A protein and the small-molecule ligand that binds it are described below.
Small molecule (SMILES): O=c1[nH]c2cc(C(F)(F)F)c(N3CCOCC3)cc2n(CP(=O)(O)O)c1=O

Sequence of chain 1.A:
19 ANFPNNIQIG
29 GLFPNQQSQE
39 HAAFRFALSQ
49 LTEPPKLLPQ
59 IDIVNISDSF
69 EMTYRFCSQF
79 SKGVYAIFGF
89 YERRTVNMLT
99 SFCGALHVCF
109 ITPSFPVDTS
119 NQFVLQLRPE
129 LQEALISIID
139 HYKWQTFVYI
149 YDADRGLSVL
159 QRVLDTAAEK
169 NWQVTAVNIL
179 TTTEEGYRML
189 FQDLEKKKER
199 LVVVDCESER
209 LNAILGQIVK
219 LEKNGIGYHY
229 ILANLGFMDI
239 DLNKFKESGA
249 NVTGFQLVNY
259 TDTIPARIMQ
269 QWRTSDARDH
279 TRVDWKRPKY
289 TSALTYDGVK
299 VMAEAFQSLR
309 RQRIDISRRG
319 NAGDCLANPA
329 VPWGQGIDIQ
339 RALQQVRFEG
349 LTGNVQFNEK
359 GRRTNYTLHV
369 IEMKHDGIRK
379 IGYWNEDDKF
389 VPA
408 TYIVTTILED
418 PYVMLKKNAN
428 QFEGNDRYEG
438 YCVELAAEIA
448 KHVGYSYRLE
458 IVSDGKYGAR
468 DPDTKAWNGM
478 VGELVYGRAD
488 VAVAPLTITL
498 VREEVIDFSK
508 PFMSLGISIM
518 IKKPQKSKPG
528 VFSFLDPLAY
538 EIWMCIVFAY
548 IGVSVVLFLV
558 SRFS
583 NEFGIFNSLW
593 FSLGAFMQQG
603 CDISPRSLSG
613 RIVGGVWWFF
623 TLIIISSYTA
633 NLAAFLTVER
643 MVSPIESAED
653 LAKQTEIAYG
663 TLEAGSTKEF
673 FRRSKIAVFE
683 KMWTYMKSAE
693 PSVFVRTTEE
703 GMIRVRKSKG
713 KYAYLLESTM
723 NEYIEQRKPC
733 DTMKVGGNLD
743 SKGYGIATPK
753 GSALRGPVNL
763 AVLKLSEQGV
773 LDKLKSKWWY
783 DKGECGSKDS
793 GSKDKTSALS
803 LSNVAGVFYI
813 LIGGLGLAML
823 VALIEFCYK

Binding-site contacts:
Ligand atom CAM contacts residue GLU719 of chain 1.A at 3.3 Å.
Ligand atom CAO contacts residue SER668 of chain 1.A at 3.9 Å.
Ligand atom CAZ contacts residue GLU719 of chain 1.A at 4.0 Å.
Ligand atom FAF contacts residue ASP417 of chain 1.A at 3.6 Å.
Ligand atom NAP contacts residue PRO492 of chain 1.A at 3.9 Å.
Ligand atom CAZ contacts residue ASP417 of chain 1.A at 3.5 Å.
Ligand atom OAD contacts residue ALA666 of chain 1.A at 3.9 Å.
Ligand atom OAC contacts residue TYR464 of chain 1.A at 4.0 Å.
Ligand atom FAG contacts residue TYR746 of chain 1.A at 3.3 Å.
Ligand atom NAX contacts residue GLU719 of chain 1.A at 4.0 Å.
Ligand atom CAS contacts residue GLU719 of chain 1.A at 3.8 Å.
Ligand atom OAD contacts residue GLY667 of chain 1.A at 3.3 Å.
Ligand atom OAB contacts residue ARG499 of chain 1.A at 3.3 Å (salt-bridge).
Ligand atom CAT contacts residue TYR464 of chain 1.A at 3.6 Å (hydrophobic).
Ligand atom CAZ contacts residue TYR746 of chain 1.A at 3.9 Å (hydrophobic).
Ligand atom OAA contacts residue THR494 of chain 1.A at 3.6 Å (h-bond).
Ligand atom FAF contacts residue PRO492 of chain 1.A at 3.5 Å.
Ligand atom NAP contacts residue THR494 of chain 1.A at 3.6 Å (h-bond).
Ligand atom CAT contacts residue THR494 of chain 1.A at 3.6 Å.
Ligand atom FAF contacts residue TYR746 of chain 1.A at 3.5 Å.
Ligand atom FAF contacts residue TYR464 of chain 1.A at 3.6 Å.
Ligand atom CAI contacts residue GLU719 of chain 1.A at 4.0 Å.
Ligand atom CAV contacts residue TYR464 of chain 1.A at 3.4 Å (hydrophobic).
Ligand atom FAG contacts residue GLU719 of chain 1.A at 3.1 Å.
Ligand atom CAZ contacts residue TYR464 of chain 1.A at 3.8 Å (hydrophobic).
Ligand atom OAD contacts residue SER668 of chain 1.A at 3.8 Å.
Ligand atom CAJ contacts residue TYR464 of chain 1.A at 3.2 Å (hydrophobic).
Ligand atom NAP contacts residue TYR464 of chain 1.A at 3.4 Å.
Ligand atom CAU contacts residue TYR464 of chain 1.A at 4.0 Å (hydrophobic).
Ligand atom CAV contacts residue THR494 of chain 1.A at 4.0 Å.
Ligand atom CAJ contacts residue PRO492 of chain 1.A at 4.1 Å (hydrophobic).
Ligand atom CAW contacts residue TYR464 of chain 1.A at 3.8 Å (hydrophobic).
Ligand atom FAH contacts residue ASP417 of chain 1.A at 2.4 Å.
Ligand atom OAA contacts residue ARG499 of chain 1.A at 3.2 Å (salt-bridge).
Ligand atom FAF contacts residue TYR419 of chain 1.A at 3.8 Å.
Ligand atom CAS contacts residue TYR464 of chain 1.A at 3.6 Å (hydrophobic).
Ligand atom CAR contacts residue GLU719 of chain 1.A at 3.8 Å.
Ligand atom OAA contacts residue TYR464 of chain 1.A at 3.8 Å.
Ligand atom FAH contacts residue TYR464 of chain 1.A at 3.6 Å.
Ligand atom CAT contacts residue ARG499 of chain 1.A at 4.2 Å.